Sequence of chain 1.A:
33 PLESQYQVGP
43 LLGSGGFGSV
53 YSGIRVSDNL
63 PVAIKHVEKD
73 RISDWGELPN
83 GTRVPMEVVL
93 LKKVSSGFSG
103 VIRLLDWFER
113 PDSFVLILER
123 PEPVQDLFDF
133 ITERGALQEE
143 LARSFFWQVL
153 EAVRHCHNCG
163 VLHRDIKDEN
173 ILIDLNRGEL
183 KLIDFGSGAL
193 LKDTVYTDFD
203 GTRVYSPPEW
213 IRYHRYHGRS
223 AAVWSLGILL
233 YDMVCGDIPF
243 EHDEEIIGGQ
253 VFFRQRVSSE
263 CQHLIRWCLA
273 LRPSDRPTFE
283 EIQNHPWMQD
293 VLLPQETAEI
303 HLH

A protein and the small-molecule ligand that binds it are described below.
Small molecule (SMILES): CC(C(=O)c1c[nH]c2ccccc12)N1CCCCCC1

Binding-site contacts:
Ligand atom C4 contacts residue VAL52 of chain 1.A at 4.2 Å (hydrophobic).
Ligand atom N contacts residue VAL52 of chain 1.A at 4.1 Å.
Ligand atom C6 contacts residue VAL52 of chain 1.A at 4.4 Å (hydrophobic).
Ligand atom C6 contacts residue LEU174 of chain 1.A at 4.1 Å (hydrophobic).
Ligand atom C5 contacts residue ALA65 of chain 1.A at 4.4 Å (hydrophobic).
Ligand atom C1 contacts residue LEU44 of chain 1.A at 4.2 Å (hydrophobic).
Ligand atom C8 contacts residue ARG122 of chain 1.A at 4.0 Å.
Ligand atom C9 contacts residue ALA65 of chain 1.A at 3.5 Å (hydrophobic).
Ligand atom C8 contacts residue LEU174 of chain 1.A at 3.6 Å (hydrophobic).
Ligand atom C7 contacts residue LEU44 of chain 1.A at 3.9 Å (hydrophobic).
Ligand atom C8 contacts residue ALA65 of chain 1.A at 4.1 Å (hydrophobic).
Ligand atom C5 contacts residue LEU174 of chain 1.A at 4.1 Å (hydrophobic).
Ligand atom C8 contacts residue LEU44 of chain 1.A at 4.3 Å (hydrophobic).
Ligand atom C9 contacts residue GLU121 of chain 1.A at 3.9 Å.
Ligand atom C5 contacts residue VAL52 of chain 1.A at 4.2 Å (hydrophobic).
Ligand atom O contacts residue LEU44 of chain 1.A at 4.5 Å.
Ligand atom C6 contacts residue LEU44 of chain 1.A at 4.5 Å (hydrophobic).
Ligand atom C5 contacts residue ILE185 of chain 1.A at 4.4 Å (hydrophobic).
Ligand atom C7 contacts residue LEU174 of chain 1.A at 3.9 Å (hydrophobic).
Ligand atom C9 contacts residue LEU174 of chain 1.A at 3.6 Å (hydrophobic).
Ligand atom C9 contacts residue ILE104 of chain 1.A at 4.5 Å (hydrophobic).
Ligand atom N contacts residue ILE185 of chain 1.A at 3.8 Å.
Ligand atom C10 contacts residue ILE185 of chain 1.A at 4.5 Å (hydrophobic).
Ligand atom C9 contacts residue ARG122 of chain 1.A at 4.4 Å.
Ligand atom C10 contacts residue LEU174 of chain 1.A at 3.8 Å (hydrophobic).
Ligand atom C3 contacts residue VAL52 of chain 1.A at 4.3 Å (hydrophobic).
Ligand atom C4 contacts residue ILE185 of chain 1.A at 3.9 Å (hydrophobic).
Ligand atom C10 contacts residue ALA65 of chain 1.A at 3.7 Å (hydrophobic).
Ligand atom C2 contacts residue LEU44 of chain 1.A at 4.4 Å (hydrophobic).